Binding-site contacts:
Ligand atom C2 contacts residue SER13 of chain 1.B at 4.0 Å.
Ligand atom C9 contacts residue SER15 of chain 1.B at 3.7 Å.
Ligand atom O10 contacts residue LYS70 of chain 1.B at 2.9 Å (salt-bridge).
Ligand atom C13 contacts residue ALA204 of chain 1.B at 3.6 Å (hydrophobic).
Ligand atom C16 contacts residue MET16 of chain 1.B at 3.9 Å (hydrophobic).
Ligand atom C12 contacts residue ALA204 of chain 1.B at 3.5 Å (hydrophobic).
Ligand atom C5 contacts residue SER15 of chain 1.B at 3.4 Å.
Ligand atom C20 contacts residue ILE11 of chain 1.B at 3.3 Å (hydrophobic).
Ligand atom C6 contacts residue LYS70 of chain 1.B at 4.0 Å.
Ligand atom C16 contacts residue ILE11 of chain 1.B at 4.1 Å (hydrophobic).
Ligand atom C9 contacts residue LYS70 of chain 1.B at 3.6 Å.
Ligand atom O19 contacts residue ASP67 of chain 1.B at 3.7 Å.
Ligand atom C20 contacts residue PRO12 of chain 1.B at 3.0 Å (hydrophobic).
Ligand atom C9 contacts residue ALA204 of chain 1.B at 3.7 Å (hydrophobic).
Ligand atom C15 contacts residue SER15 of chain 1.B at 3.6 Å.
Ligand atom C3 contacts residue TYR68 of chain 1.B at 3.9 Å (hydrophobic).
Ligand atom C6 contacts residue ILE69 of chain 1.B at 3.5 Å (hydrophobic).
Ligand atom N4 contacts residue SER15 of chain 1.B at 3.0 Å (h-bond).
Ligand atom N4 contacts residue LYS70 of chain 1.B at 3.1 Å (salt-bridge).
Ligand atom C20 contacts residue SER13 of chain 1.B at 4.0 Å.
Ligand atom C7 contacts residue SER15 of chain 1.B at 1.4 Å.
Ligand atom C3 contacts residue LYS70 of chain 1.B at 3.8 Å.
Ligand atom O10 contacts residue SER15 of chain 1.B at 3.6 Å.
Ligand atom O8 contacts residue SER15 of chain 1.B at 2.3 Å (h-bond).
Ligand atom O10 contacts residue ALA204 of chain 1.B at 2.6 Å (h-bond).
Ligand atom O8 contacts residue GLY14 of chain 1.B at 3.9 Å.
Ligand atom C7 contacts residue LYS70 of chain 1.B at 3.8 Å.
Ligand atom O17 contacts residue ILE69 of chain 1.B at 3.5 Å (h-bond).
Ligand atom C6 contacts residue SER15 of chain 1.B at 2.5 Å.
Ligand atom C5 contacts residue TYR68 of chain 1.B at 3.9 Å (hydrophobic).
Ligand atom C18 contacts residue ILE69 of chain 1.B at 4.0 Å (hydrophobic).
Ligand atom N4 contacts residue TYR68 of chain 1.B at 3.5 Å.
Ligand atom C16 contacts residue SER13 of chain 1.B at 3.9 Å.
Ligand atom O10 contacts residue SER203 of chain 1.B at 3.6 Å.
Ligand atom C3 contacts residue SER15 of chain 1.B at 3.5 Å.
Ligand atom C16 contacts residue SER15 of chain 1.B at 3.8 Å.
Ligand atom O8 contacts residue SER13 of chain 1.B at 3.1 Å.
Ligand atom C16 contacts residue ILE69 of chain 1.B at 3.8 Å (hydrophobic).
Ligand atom C15 contacts residue ILE69 of chain 1.B at 4.0 Å (hydrophobic).
Ligand atom O19 contacts residue ILE69 of chain 1.B at 3.5 Å.

Sequence of chain 1.B:
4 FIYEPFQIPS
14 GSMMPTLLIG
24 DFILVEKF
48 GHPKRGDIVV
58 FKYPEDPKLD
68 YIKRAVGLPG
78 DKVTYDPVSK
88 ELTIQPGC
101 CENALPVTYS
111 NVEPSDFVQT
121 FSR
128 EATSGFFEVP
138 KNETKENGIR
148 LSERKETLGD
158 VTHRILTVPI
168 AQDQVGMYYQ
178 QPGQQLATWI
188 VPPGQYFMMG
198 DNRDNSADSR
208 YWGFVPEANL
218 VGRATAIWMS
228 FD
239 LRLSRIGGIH

This small molecule binds to this protein.
Small molecule (SMILES): C=CCOC(=O)C1=CS[C@@H]([C@H](C=O)[C@@H](C)OC(C)=O)N1